Sequence of chain 1.G:
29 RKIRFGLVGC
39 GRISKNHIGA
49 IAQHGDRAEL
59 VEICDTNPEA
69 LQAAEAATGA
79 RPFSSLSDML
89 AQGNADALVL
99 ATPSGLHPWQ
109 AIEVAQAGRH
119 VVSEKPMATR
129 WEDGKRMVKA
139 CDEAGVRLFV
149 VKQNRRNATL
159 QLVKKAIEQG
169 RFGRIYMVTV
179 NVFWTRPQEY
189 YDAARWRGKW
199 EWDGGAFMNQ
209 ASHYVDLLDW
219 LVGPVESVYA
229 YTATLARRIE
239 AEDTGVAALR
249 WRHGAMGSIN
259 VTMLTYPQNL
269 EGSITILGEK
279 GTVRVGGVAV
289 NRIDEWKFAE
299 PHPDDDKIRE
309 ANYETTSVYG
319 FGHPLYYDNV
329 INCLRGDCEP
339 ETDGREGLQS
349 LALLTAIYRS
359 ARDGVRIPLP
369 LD

Binding-site contacts:
Ligand atom C8' contacts residue NAI1 of chain 1.CA at 3.7 Å.
Ligand atom O'P contacts residue ARG184 of chain 1.G at 2.6 Å (salt-bridge).
Ligand atom O'P contacts residue TYR188 of chain 1.G at 3.2 Å (h-bond).
Ligand atom C6' contacts residue TYR188 of chain 1.G at 3.2 Å (hydrophobic).
Ligand atom O4' contacts residue ASN207 of chain 1.G at 2.7 Å (h-bond).
Ligand atom O4C contacts residue ARG184 of chain 1.G at 3.3 Å (salt-bridge).
Ligand atom O3' contacts residue LYS123 of chain 1.G at 2.5 Å (salt-bridge).
Ligand atom O4 contacts residue GLN266 of chain 1.G at 3.3 Å.
Ligand atom C5C contacts residue ARG40 of chain 1.G at 3.6 Å.
Ligand atom C8' contacts residue GLN151 of chain 1.G at 3.5 Å.
Ligand atom O2 contacts residue THR183 of chain 1.G at 3.6 Å.
Ligand atom C7' contacts residue HIS211 of chain 1.G at 3.5 Å.
Ligand atom N3 contacts residue THR183 of chain 1.G at 3.4 Å (h-bond).
Ligand atom O3' contacts residue NAI1 of chain 1.CA at 3.7 Å.
Ligand atom N2' contacts residue NAI1 of chain 1.CA at 3.0 Å (h-bond).
Ligand atom O'P contacts residue GLN208 of chain 1.G at 3.1 Å (h-bond).
Ligand atom O4' contacts residue LYS123 of chain 1.G at 3.0 Å (salt-bridge).
Ligand atom O4 contacts residue ASN267 of chain 1.G at 3.0 Å (h-bond).
Ligand atom O3B contacts residue NAI1 of chain 1.CA at 3.5 Å.
Ligand atom O2B contacts residue ARG40 of chain 1.G at 2.6 Å (salt-bridge).
Ligand atom O5C contacts residue ARG40 of chain 1.G at 3.6 Å (salt-bridge).
Ligand atom O4' contacts residue NAI1 of chain 1.CA at 3.4 Å.
Ligand atom C5 contacts residue ASN267 of chain 1.G at 3.3 Å.
Ligand atom O2A contacts residue ARG40 of chain 1.G at 2.8 Å (salt-bridge).
Ligand atom O3' contacts residue HIS211 of chain 1.G at 2.8 Å (h-bond).
Ligand atom O5' contacts residue ARG184 of chain 1.G at 2.9 Å (salt-bridge).
Ligand atom C6' contacts residue ARG184 of chain 1.G at 3.5 Å.
Ligand atom C4' contacts residue ASN207 of chain 1.G at 3.2 Å.
Ligand atom O7' contacts residue TRP182 of chain 1.G at 3.2 Å.
Ligand atom C4' contacts residue LYS123 of chain 1.G at 3.6 Å.
Ligand atom C3' contacts residue NAI1 of chain 1.CA at 3.4 Å.
Ligand atom C2 contacts residue THR183 of chain 1.G at 3.3 Å.
Ligand atom C4 contacts residue ASN267 of chain 1.G at 3.6 Å.
Ligand atom N2' contacts residue HIS211 of chain 1.G at 3.3 Å (h-bond).
Ligand atom O2 contacts residue PRO185 of chain 1.G at 3.3 Å.
Ligand atom O'Q contacts residue TYR188 of chain 1.G at 2.5 Å (h-bond).
Ligand atom C6 contacts residue ARG184 of chain 1.G at 3.4 Å.
Ligand atom O3C contacts residue ARG40 of chain 1.G at 3.3 Å (salt-bridge).
Ligand atom N1 contacts residue THR183 of chain 1.G at 3.4 Å (h-bond).
Ligand atom C3' contacts residue LYS123 of chain 1.G at 3.6 Å.

A protein and the small-molecule ligand that binds it are described below.
Small molecule (SMILES): CC(=O)N[C@H]1[C@@H](O[P](=O)(O)O[P](=O)(O)OC[C@H]2O[C@@H](n3ccc(=O)[nH]c3=O)[C@H](O)[C@@H]2O)O[C@H](C(=O)O)[C@@H](O)[C@@H]1O